This protein binds this small molecule.
Small molecule (SMILES): CC(=O)N[C@H]1[C@@H](O[C@@H]2O[C@H](C[C@@H](O)[C@H]3O[C@@H](n4ccc(=O)[nH]c4=O)[C@H](O)[C@@H]3O)[C@H](O)[C@H](O)[C@H]2NC(=O)C=CCCCCCCCCC(C)C)O[C@H](CO)[C@@H](O)[C@@H]1O

Sequence of chain 1.A:
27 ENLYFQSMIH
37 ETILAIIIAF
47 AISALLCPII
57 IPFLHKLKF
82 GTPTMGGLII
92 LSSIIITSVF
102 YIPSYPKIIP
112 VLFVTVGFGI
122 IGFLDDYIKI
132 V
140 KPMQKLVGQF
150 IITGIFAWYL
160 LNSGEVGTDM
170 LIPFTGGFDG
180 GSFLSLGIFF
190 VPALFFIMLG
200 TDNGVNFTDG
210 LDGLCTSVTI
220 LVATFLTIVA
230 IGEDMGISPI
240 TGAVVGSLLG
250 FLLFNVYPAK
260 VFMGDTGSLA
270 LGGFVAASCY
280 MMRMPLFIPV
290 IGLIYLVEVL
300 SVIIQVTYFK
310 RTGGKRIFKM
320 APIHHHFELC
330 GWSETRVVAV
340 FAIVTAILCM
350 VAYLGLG

Binding-site contacts:
Ligand atom N29 contacts residue LEU210 of chain 1.A at 3.3 Å.
Ligand atom O43 contacts residue ALA320 of chain 1.A at 3.5 Å (h-bond).
Ligand atom C27 contacts residue LEU210 of chain 1.A at 3.3 Å (hydrophobic).
Ligand atom C30 contacts residue GLY209 of chain 1.A at 3.2 Å.
Ligand atom O28 contacts residue LEU210 of chain 1.A at 3.1 Å (h-bond).
Ligand atom O10 contacts residue LYS144 of chain 1.A at 3.3 Å (salt-bridge).
Ligand atom O18 contacts residue GLY209 of chain 1.A at 3.7 Å.
Ligand atom O39 contacts residue HIS323 of chain 1.A at 3.1 Å.
Ligand atom C19 contacts residue GLY209 of chain 1.A at 3.6 Å.
Ligand atom C8 contacts residue ASN205 of chain 1.A at 3.7 Å.
Ligand atom C15 contacts residue ASP208 of chain 1.A at 3.6 Å.
Ligand atom O18 contacts residue ASP208 of chain 1.A at 3.8 Å.
Ligand atom C25 contacts residue ASP208 of chain 1.A at 3.5 Å.
Ligand atom O31 contacts residue ASP211 of chain 1.A at 3.5 Å (salt-bridge).
Ligand atom C30 contacts residue ASP211 of chain 1.A at 3.7 Å.
Ligand atom O10 contacts residue ASP264 of chain 1.A at 2.6 Å (salt-bridge).
Ligand atom C5 contacts residue ASN205 of chain 1.A at 3.6 Å.
Ligand atom O47 contacts residue PHE206 of chain 1.A at 3.3 Å.
Ligand atom N24 contacts residue GLY209 of chain 1.A at 3.5 Å (h-bond).
Ligand atom C4 contacts residue ASN205 of chain 1.A at 3.7 Å.
Ligand atom C40 contacts residue PRO321 of chain 1.A at 3.6 Å (hydrophobic).
Ligand atom O31 contacts residue GLY209 of chain 1.A at 3.2 Å (h-bond).
Ligand atom N7 contacts residue ASN205 of chain 1.A at 2.8 Å (h-bond).
Ligand atom O16 contacts residue ASP208 of chain 1.A at 3.3 Å (salt-bridge).
Ligand atom O41 contacts residue HIS324 of chain 1.A at 2.9 Å (h-bond).
Ligand atom O28 contacts residue ASN254 of chain 1.A at 3.6 Å (h-bond).
Ligand atom N29 contacts residue PHE261 of chain 1.A at 3.7 Å.
Ligand atom O28 contacts residue ASP211 of chain 1.A at 3.5 Å.
Ligand atom C48 contacts residue VAL301 of chain 1.A at 3.7 Å (hydrophobic).
Ligand atom N29 contacts residue ASP211 of chain 1.A at 3.0 Å (salt-bridge).
Ligand atom O43 contacts residue PRO321 of chain 1.A at 3.4 Å.
Ligand atom C26 contacts residue ASP208 of chain 1.A at 3.3 Å.
Ligand atom C9 contacts residue ASP264 of chain 1.A at 3.3 Å.
Ligand atom C20 contacts residue PHE261 of chain 1.A at 3.7 Å (hydrophobic).
Ligand atom O39 contacts residue PHE206 of chain 1.A at 2.7 Å (h-bond).
Ligand atom C11 contacts residue ASP264 of chain 1.A at 3.5 Å.
Ligand atom C38 contacts residue GLY209 of chain 1.A at 3.5 Å.
Ligand atom C40 contacts residue HIS324 of chain 1.A at 3.6 Å.
Ligand atom O39 contacts residue GLY209 of chain 1.A at 3.4 Å.
Ligand atom O12 contacts residue LYS130 of chain 1.A at 3.5 Å.